Sequence of chain 2.A:
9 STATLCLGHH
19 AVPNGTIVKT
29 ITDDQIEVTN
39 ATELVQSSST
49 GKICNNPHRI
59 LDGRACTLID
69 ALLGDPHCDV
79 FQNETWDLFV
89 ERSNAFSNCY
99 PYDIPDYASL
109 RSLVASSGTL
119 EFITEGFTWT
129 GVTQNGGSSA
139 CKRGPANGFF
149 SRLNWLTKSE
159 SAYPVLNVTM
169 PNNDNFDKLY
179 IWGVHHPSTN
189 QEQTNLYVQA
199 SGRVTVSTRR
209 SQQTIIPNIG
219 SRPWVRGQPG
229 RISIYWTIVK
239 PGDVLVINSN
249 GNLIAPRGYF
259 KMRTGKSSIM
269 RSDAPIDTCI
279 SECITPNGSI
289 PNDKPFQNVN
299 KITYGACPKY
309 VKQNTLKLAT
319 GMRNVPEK

Sequence of chain 2.E:
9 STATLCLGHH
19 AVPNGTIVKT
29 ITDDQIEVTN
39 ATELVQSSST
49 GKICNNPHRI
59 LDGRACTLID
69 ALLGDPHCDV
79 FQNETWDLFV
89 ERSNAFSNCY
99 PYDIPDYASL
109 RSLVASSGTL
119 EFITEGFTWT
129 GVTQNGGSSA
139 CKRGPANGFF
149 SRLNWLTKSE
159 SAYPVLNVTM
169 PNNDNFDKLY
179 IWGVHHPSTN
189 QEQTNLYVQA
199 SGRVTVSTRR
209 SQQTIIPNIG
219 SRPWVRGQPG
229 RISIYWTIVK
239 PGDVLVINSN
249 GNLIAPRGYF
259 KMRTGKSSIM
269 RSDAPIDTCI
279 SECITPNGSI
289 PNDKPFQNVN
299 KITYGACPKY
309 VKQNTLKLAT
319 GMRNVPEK

Binding-site contacts:
Ligand atom C4 contacts residue TRP222 of chain 2.E at 3.8 Å (hydrophobic).
Ligand atom O4 contacts residue TRP222 of chain 2.E at 3.9 Å.
Ligand atom O5 contacts residue ASN165 of chain 2.A at 2.4 Å (h-bond).
Ligand atom C1 contacts residue TRP222 of chain 2.E at 4.0 Å (hydrophobic).
Ligand atom C2 contacts residue TRP222 of chain 2.E at 4.3 Å (hydrophobic).
Ligand atom C5 contacts residue THR167 of chain 2.A at 3.6 Å.
Ligand atom C8 contacts residue PRO221 of chain 2.E at 4.4 Å (hydrophobic).
Ligand atom C7 contacts residue TRP222 of chain 2.E at 3.8 Å (hydrophobic).
Ligand atom C2 contacts residue ASN165 of chain 2.A at 2.4 Å.
Ligand atom C3 contacts residue SER219 of chain 2.E at 4.2 Å.
Ligand atom C5 contacts residue ASN165 of chain 2.A at 3.7 Å.
Ligand atom N2 contacts residue ASN165 of chain 2.A at 2.8 Å (h-bond).
Ligand atom O7 contacts residue ARG220 of chain 2.E at 4.5 Å.
Ligand atom C6 contacts residue TRP222 of chain 2.E at 3.9 Å (hydrophobic).
Ligand atom O6 contacts residue THR167 of chain 2.A at 3.3 Å (h-bond).
Ligand atom C3 contacts residue ASN165 of chain 2.A at 3.8 Å.
Ligand atom C7 contacts residue ASN165 of chain 2.A at 3.8 Å.
Ligand atom N2 contacts residue SER219 of chain 2.E at 3.1 Å (h-bond).
Ligand atom O7 contacts residue ASN165 of chain 2.A at 4.0 Å.
Ligand atom C1 contacts residue SER219 of chain 2.E at 4.2 Å.
Ligand atom C5 contacts residue TRP222 of chain 2.E at 4.2 Å (hydrophobic).
Ligand atom C3 contacts residue TRP222 of chain 2.E at 4.5 Å (hydrophobic).
Ligand atom O3 contacts residue TRP222 of chain 2.E at 4.2 Å.
Ligand atom C7 contacts residue PRO221 of chain 2.E at 4.2 Å (hydrophobic).
Ligand atom C1 contacts residue TRP222 of chain 2.E at 3.9 Å (hydrophobic).
Ligand atom O5 contacts residue TRP222 of chain 2.E at 3.6 Å (h-bond).
Ligand atom C1 contacts residue ASN165 of chain 2.A at 1.4 Å.
Ligand atom C4 contacts residue ASN165 of chain 2.A at 4.2 Å.
Ligand atom C8 contacts residue VAL242 of chain 2.A at 4.2 Å (hydrophobic).
Ligand atom C2 contacts residue SER219 of chain 2.E at 4.1 Å.
Ligand atom C3 contacts residue TRP222 of chain 2.E at 4.2 Å (hydrophobic).
Ligand atom C8 contacts residue TRP222 of chain 2.E at 4.3 Å (hydrophobic).
Ligand atom C2 contacts residue TRP222 of chain 2.E at 3.8 Å (hydrophobic).
Ligand atom C6 contacts residue THR167 of chain 2.A at 2.7 Å.
Ligand atom O7 contacts residue PRO221 of chain 2.E at 3.3 Å.
Ligand atom O7 contacts residue TRP222 of chain 2.E at 2.9 Å (h-bond).
Ligand atom O5 contacts residue THR167 of chain 2.A at 3.5 Å (h-bond).
Ligand atom C8 contacts residue ARG207 of chain 2.A at 4.0 Å.
Ligand atom C8 contacts residue SER219 of chain 2.E at 3.6 Å.
Ligand atom C7 contacts residue SER219 of chain 2.E at 3.7 Å.

The small molecule below binds the protein below.
Small molecule (SMILES): CC(=O)N[C@H]1[C@H](O[C@H]2[C@H](O)[C@@H](NC(C)=O)CO[C@@H]2CO)O[C@H](CO)[C@@H](O[C@@H]2O[C@H](CO)[C@@H](O)[C@H](O[C@H]3O[C@H](CO)[C@@H](O)[C@H](O)[C@@H]3O)[C@@H]2O)[C@@H]1O